Sequence of chain 1.A:
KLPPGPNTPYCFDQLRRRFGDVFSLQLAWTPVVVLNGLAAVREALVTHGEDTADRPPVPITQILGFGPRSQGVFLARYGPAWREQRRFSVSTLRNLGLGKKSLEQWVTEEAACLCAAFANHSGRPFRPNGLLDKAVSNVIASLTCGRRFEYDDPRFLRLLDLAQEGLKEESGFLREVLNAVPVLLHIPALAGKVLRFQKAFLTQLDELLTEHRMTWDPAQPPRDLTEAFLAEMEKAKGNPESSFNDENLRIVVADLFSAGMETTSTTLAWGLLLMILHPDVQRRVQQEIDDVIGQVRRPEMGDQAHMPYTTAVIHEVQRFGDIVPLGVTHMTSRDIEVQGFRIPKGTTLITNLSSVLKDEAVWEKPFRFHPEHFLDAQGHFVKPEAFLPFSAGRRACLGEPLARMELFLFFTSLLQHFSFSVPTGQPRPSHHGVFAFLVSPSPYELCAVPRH

The protein below binds the small molecule below.
Small molecule (SMILES): CSc1ccc2c(c1)N(CC[C@H]1CCCCN1C)c1ccccc1S2

Binding-site contacts:
Ligand atom CAM contacts residue ASP279 of chain 1.A at 3.8 Å.
Ligand atom CAO contacts residue GLU194 of chain 1.A at 3.9 Å.
Ligand atom CAG contacts residue SER282 of chain 1.A at 3.4 Å.
Ligand atom SAY contacts residue 2CV1 of chain 1.H at 3.2 Å (h-bond).
Ligand atom CAC contacts residue PHE98 of chain 1.A at 3.7 Å (hydrophobic).
Ligand atom CAB contacts residue LEU191 of chain 1.A at 3.9 Å (hydrophobic).
Ligand atom CAG contacts residue ASP279 of chain 1.A at 3.8 Å.
Ligand atom CAQ contacts residue SER282 of chain 1.A at 3.1 Å.
Ligand atom CAK contacts residue SER282 of chain 1.A at 3.5 Å.
Ligand atom CAC contacts residue RTZ1 of chain 1.G at 3.6 Å.
Ligand atom CAM contacts residue PHE90 of chain 1.A at 3.7 Å (hydrophobic).
Ligand atom CAD contacts residue RTZ1 of chain 1.G at 3.5 Å.
Ligand atom CAS contacts residue SER282 of chain 1.A at 3.6 Å.
Ligand atom CAC contacts residue GLU194 of chain 1.A at 3.4 Å.
Ligand atom CAH contacts residue GLU194 of chain 1.A at 3.3 Å.
Ligand atom CAA contacts residue LEU99 of chain 1.A at 3.6 Å (hydrophobic).
Ligand atom CAL contacts residue SER282 of chain 1.A at 3.9 Å.
Ligand atom CAI contacts residue PHE98 of chain 1.A at 3.6 Å (hydrophobic).
Ligand atom SAY contacts residue SER282 of chain 1.A at 3.7 Å.
Ligand atom CAB contacts residue SER282 of chain 1.A at 3.9 Å.
Ligand atom CAB contacts residue ALA187 of chain 1.A at 3.3 Å (hydrophobic).
Ligand atom CAU contacts residue SER282 of chain 1.A at 3.5 Å.
Ligand atom SAX contacts residue SER282 of chain 1.A at 3.4 Å (h-bond).
Ligand atom CAA contacts residue ASP279 of chain 1.A at 3.1 Å.
Ligand atom CAB contacts residue GLY190 of chain 1.A at 3.8 Å.
Ligand atom CAP contacts residue ASP279 of chain 1.A at 3.4 Å.
Ligand atom CAO contacts residue GLN222 of chain 1.A at 3.9 Å.
Ligand atom SAX contacts residue GLY190 of chain 1.A at 3.7 Å.
Ligand atom CAD contacts residue PHE98 of chain 1.A at 3.7 Å (hydrophobic).
Ligand atom CAO contacts residue SER282 of chain 1.A at 3.3 Å.
Ligand atom SAX contacts residue GLN222 of chain 1.A at 3.6 Å (h-bond).
Ligand atom CAA contacts residue PHE90 of chain 1.A at 3.7 Å (hydrophobic).
Ligand atom NAV contacts residue ASP279 of chain 1.A at 2.7 Å (salt-bridge).
Ligand atom CAL contacts residue ASP279 of chain 1.A at 3.4 Å.
Ligand atom CAT contacts residue PHE98 of chain 1.A at 3.6 Å (hydrophobic).
Ligand atom CAR contacts residue PHE98 of chain 1.A at 3.7 Å (hydrophobic).
Ligand atom CAD contacts residue 2CV1 of chain 1.H at 3.7 Å.
Ligand atom CAJ contacts residue SER282 of chain 1.A at 3.3 Å.
Ligand atom CAH contacts residue PHE98 of chain 1.A at 3.7 Å (hydrophobic).
Ligand atom CAI contacts residue 2CV1 of chain 1.H at 3.4 Å.